Binding-site contacts:
Ligand atom O1 contacts residue THR237 of chain 1.A at 3.3 Å (h-bond).
Ligand atom C5 contacts residue ASP238 of chain 1.A at 4.0 Å.
Ligand atom O3 contacts residue ASN239 of chain 1.A at 3.1 Å.
Ligand atom N1 contacts residue ASP238 of chain 1.A at 4.2 Å.
Ligand atom O3 contacts residue THR237 of chain 1.A at 4.4 Å.
Ligand atom O2 contacts residue ASP238 of chain 1.A at 3.5 Å.
Ligand atom P1 contacts residue THR237 of chain 1.A at 4.3 Å.
Ligand atom C1 contacts residue ASP238 of chain 1.A at 4.3 Å.
Ligand atom O1 contacts residue ASN239 of chain 1.A at 4.0 Å.
Ligand atom O1 contacts residue ASP238 of chain 1.A at 4.3 Å.
Ligand atom C2 contacts residue ASP238 of chain 1.A at 3.2 Å.
Ligand atom O2 contacts residue ASN239 of chain 1.A at 4.1 Å.
Ligand atom O3 contacts residue ASP238 of chain 1.A at 3.9 Å.
Ligand atom P1 contacts residue ASP238 of chain 1.A at 4.5 Å.
Ligand atom P1 contacts residue ASN239 of chain 1.A at 4.0 Å.

The protein below binds the small molecule below.
Small molecule (SMILES): C[N+](C)(C)CCOP(=O)(O)O

Sequence of chain 1.A:
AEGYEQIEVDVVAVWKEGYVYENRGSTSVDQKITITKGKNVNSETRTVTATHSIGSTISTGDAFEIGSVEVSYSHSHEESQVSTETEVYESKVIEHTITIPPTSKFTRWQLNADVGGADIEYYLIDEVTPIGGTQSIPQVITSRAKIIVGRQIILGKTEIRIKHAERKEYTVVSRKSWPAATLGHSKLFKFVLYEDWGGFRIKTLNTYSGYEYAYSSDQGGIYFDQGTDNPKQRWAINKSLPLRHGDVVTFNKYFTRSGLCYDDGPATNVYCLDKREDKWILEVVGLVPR